This protein binds this small molecule.
Small molecule (SMILES): CC(=O)N[C@@H]1[C@@H](O)[C@H](O)[C@@H](CO)O[C@H]1O

Sequence of chain 1.B:
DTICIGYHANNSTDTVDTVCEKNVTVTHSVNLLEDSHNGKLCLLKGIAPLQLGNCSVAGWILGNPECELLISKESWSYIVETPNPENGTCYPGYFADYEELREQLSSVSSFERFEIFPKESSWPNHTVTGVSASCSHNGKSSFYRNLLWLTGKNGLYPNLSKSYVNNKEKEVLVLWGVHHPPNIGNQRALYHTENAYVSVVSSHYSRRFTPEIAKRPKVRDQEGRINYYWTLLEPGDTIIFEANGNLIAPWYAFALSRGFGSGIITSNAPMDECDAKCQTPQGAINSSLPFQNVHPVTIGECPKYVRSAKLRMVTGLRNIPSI

Binding-site contacts:
Ligand atom C3 contacts residue ASN23 of chain 1.B at 3.8 Å.
Ligand atom O7 contacts residue ASN23 of chain 1.B at 3.1 Å (h-bond).
Ligand atom C5 contacts residue ASN23 of chain 1.B at 3.7 Å.
Ligand atom O5 contacts residue ASN23 of chain 1.B at 2.4 Å (h-bond).
Ligand atom C7 contacts residue ASN23 of chain 1.B at 3.2 Å.
Ligand atom N2 contacts residue ASN23 of chain 1.B at 2.9 Å (h-bond).
Ligand atom C8 contacts residue ASN23 of chain 1.B at 4.2 Å.
Ligand atom C1 contacts residue ASN23 of chain 1.B at 1.4 Å.
Ligand atom C4 contacts residue ASN23 of chain 1.B at 4.2 Å.
Ligand atom C2 contacts residue ASN23 of chain 1.B at 2.5 Å.